A protein and the small-molecule ligand that binds it are described below.
Small molecule (SMILES): Nc1ccn([C@@H]2O[C@H](CO)[C@@H](O[P](=O)(O)OC[C@H]3O[C@@H](n4cnc5c(=O)nc(N)[nH]c54)[C@H](O)[C@@H]3O[P](=O)(O)OC[C@H]3O[C@@H](n4cnc5c(N)ncnc54)[C@H](O)[C@@H]3O[P](=O)(O)OC[C@H]3O[C@@H](n4cnc5c(=O)nc(N)[nH]c54)[C@H](O)[C@@H]3O[P](=O)(O)OC[C@H]3O[C@@H](n4cnc5c(N)ncnc54)[C@H](O)[C@@H]3O[P](=O)(O)OC[C@H]3O[C@@H](n4cnc5c(=O)nc(N)[nH]c54)[C@H](O)[C@@H]3O[P](=O)(O)OC[C@H]3O[C@@H](n4cnc5c(=O)nc(N)[nH]c54)[C@H](O)[C@@H]3O)[C@H]2O)c(=O)n1

Binding-site contacts:
Ligand atom O3' contacts residue ASP483 of chain 1.A at 3.0 Å (salt-bridge).
Ligand atom C5' contacts residue GLY478 of chain 1.B at 3.7 Å.
Ligand atom O3' contacts residue ASP485 of chain 1.A at 3.1 Å (salt-bridge).
Ligand atom C3' contacts residue ASP483 of chain 1.A at 3.8 Å.
Ligand atom O3' contacts residue GLN776 of chain 1.B at 3.0 Å (h-bond).
Ligand atom O3' contacts residue ASP481 of chain 1.A at 3.9 Å.
Ligand atom O5' contacts residue LYS987 of chain 1.B at 3.3 Å (salt-bridge).
Ligand atom C3' contacts residue MG1 of chain 1.O at 3.1 Å.
Ligand atom C5' contacts residue ARG476 of chain 1.B at 3.8 Å.
Ligand atom OP1 contacts residue GLN481 of chain 1.B at 3.8 Å.
Ligand atom C4' contacts residue ASP483 of chain 1.A at 3.5 Å.
Ligand atom C4' contacts residue HIS1097 of chain 1.B at 3.5 Å.
Ligand atom O2' contacts residue HIS1097 of chain 1.B at 3.8 Å.
Ligand atom C5' contacts residue GLN776 of chain 1.B at 3.8 Å.
Ligand atom O2' contacts residue ARG446 of chain 1.A at 2.9 Å (salt-bridge).
Ligand atom C4' contacts residue ARG476 of chain 1.B at 3.8 Å.
Ligand atom C5' contacts residue GLN481 of chain 1.B at 3.9 Å.
Ligand atom OP1 contacts residue LYS979 of chain 1.B at 2.7 Å (salt-bridge).
Ligand atom P contacts residue LYS987 of chain 1.B at 3.5 Å.
Ligand atom OP1 contacts residue LYS987 of chain 1.B at 2.8 Å (salt-bridge).
Ligand atom OP1 contacts residue GLN776 of chain 1.B at 3.0 Å (h-bond).
Ligand atom N2 contacts residue GLN447 of chain 1.A at 3.9 Å.
Ligand atom O4' contacts residue HIS1097 of chain 1.B at 3.8 Å.
Ligand atom C2' contacts residue MG1 of chain 1.O at 3.8 Å.
Ligand atom C5' contacts residue LYS987 of chain 1.B at 3.7 Å.
Ligand atom C3' contacts residue ASP485 of chain 1.A at 3.7 Å.
Ligand atom O3' contacts residue ARG476 of chain 1.B at 3.4 Å.
Ligand atom C4' contacts residue ASP485 of chain 1.A at 3.5 Å.
Ligand atom O3' contacts residue LYS979 of chain 1.B at 3.2 Å (salt-bridge).
Ligand atom OP1 contacts residue ARG476 of chain 1.B at 3.7 Å.
Ligand atom C4' contacts residue MG1 of chain 1.O at 3.7 Å.
Ligand atom P contacts residue LYS979 of chain 1.B at 3.5 Å.
Ligand atom N7 contacts residue GLN531 of chain 1.B at 3.6 Å.
Ligand atom O2' contacts residue ASP485 of chain 1.A at 3.4 Å (salt-bridge).
Ligand atom O3' contacts residue MG1 of chain 1.O at 1.9 Å.
Ligand atom C5' contacts residue HIS1097 of chain 1.B at 3.5 Å.
Ligand atom O3' contacts residue GLN481 of chain 1.B at 3.6 Å (h-bond).
Ligand atom O2' contacts residue MG1 of chain 1.O at 3.5 Å.
Ligand atom C5' contacts residue ASP483 of chain 1.A at 3.5 Å.
Ligand atom P contacts residue GLN776 of chain 1.B at 3.7 Å.

Sequence of chain 1.B:
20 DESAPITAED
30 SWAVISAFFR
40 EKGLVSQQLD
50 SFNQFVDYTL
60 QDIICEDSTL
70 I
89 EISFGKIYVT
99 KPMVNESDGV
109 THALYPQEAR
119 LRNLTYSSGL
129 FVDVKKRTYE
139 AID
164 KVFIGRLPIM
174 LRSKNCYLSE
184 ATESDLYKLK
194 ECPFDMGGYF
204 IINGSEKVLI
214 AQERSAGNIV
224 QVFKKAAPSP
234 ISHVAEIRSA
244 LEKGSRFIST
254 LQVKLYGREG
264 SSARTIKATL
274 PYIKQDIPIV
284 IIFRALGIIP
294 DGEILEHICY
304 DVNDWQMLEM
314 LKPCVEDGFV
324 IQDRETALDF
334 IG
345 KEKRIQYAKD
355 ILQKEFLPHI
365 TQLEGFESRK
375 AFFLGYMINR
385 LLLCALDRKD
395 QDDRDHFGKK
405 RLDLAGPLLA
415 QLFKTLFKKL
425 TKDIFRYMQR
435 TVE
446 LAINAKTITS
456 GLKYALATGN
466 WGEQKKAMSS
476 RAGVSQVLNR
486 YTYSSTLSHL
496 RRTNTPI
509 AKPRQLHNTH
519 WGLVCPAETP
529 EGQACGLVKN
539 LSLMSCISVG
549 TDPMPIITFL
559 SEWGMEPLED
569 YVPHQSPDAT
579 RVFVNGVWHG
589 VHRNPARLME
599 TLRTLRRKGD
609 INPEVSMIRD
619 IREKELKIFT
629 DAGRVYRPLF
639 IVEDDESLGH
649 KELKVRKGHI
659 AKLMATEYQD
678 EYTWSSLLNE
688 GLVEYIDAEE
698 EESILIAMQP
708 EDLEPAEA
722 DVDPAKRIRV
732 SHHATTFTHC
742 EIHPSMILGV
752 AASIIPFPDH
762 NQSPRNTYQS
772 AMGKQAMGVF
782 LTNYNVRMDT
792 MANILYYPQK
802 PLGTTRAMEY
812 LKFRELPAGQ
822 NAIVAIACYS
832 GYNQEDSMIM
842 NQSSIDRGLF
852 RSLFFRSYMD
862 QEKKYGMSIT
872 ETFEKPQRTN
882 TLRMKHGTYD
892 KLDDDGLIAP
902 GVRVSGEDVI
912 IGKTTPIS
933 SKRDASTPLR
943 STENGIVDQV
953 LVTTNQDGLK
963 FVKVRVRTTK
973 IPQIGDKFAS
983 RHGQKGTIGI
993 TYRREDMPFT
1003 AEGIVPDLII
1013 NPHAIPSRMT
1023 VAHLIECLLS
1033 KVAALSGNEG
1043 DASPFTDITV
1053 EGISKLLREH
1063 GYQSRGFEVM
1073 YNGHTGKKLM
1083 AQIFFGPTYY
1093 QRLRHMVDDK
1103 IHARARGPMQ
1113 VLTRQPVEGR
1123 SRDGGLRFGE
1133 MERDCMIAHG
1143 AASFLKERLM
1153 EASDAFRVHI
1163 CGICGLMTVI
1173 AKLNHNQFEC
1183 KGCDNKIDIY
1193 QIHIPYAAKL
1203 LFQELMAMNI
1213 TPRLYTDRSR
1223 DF

Sequence of chain 1.A:
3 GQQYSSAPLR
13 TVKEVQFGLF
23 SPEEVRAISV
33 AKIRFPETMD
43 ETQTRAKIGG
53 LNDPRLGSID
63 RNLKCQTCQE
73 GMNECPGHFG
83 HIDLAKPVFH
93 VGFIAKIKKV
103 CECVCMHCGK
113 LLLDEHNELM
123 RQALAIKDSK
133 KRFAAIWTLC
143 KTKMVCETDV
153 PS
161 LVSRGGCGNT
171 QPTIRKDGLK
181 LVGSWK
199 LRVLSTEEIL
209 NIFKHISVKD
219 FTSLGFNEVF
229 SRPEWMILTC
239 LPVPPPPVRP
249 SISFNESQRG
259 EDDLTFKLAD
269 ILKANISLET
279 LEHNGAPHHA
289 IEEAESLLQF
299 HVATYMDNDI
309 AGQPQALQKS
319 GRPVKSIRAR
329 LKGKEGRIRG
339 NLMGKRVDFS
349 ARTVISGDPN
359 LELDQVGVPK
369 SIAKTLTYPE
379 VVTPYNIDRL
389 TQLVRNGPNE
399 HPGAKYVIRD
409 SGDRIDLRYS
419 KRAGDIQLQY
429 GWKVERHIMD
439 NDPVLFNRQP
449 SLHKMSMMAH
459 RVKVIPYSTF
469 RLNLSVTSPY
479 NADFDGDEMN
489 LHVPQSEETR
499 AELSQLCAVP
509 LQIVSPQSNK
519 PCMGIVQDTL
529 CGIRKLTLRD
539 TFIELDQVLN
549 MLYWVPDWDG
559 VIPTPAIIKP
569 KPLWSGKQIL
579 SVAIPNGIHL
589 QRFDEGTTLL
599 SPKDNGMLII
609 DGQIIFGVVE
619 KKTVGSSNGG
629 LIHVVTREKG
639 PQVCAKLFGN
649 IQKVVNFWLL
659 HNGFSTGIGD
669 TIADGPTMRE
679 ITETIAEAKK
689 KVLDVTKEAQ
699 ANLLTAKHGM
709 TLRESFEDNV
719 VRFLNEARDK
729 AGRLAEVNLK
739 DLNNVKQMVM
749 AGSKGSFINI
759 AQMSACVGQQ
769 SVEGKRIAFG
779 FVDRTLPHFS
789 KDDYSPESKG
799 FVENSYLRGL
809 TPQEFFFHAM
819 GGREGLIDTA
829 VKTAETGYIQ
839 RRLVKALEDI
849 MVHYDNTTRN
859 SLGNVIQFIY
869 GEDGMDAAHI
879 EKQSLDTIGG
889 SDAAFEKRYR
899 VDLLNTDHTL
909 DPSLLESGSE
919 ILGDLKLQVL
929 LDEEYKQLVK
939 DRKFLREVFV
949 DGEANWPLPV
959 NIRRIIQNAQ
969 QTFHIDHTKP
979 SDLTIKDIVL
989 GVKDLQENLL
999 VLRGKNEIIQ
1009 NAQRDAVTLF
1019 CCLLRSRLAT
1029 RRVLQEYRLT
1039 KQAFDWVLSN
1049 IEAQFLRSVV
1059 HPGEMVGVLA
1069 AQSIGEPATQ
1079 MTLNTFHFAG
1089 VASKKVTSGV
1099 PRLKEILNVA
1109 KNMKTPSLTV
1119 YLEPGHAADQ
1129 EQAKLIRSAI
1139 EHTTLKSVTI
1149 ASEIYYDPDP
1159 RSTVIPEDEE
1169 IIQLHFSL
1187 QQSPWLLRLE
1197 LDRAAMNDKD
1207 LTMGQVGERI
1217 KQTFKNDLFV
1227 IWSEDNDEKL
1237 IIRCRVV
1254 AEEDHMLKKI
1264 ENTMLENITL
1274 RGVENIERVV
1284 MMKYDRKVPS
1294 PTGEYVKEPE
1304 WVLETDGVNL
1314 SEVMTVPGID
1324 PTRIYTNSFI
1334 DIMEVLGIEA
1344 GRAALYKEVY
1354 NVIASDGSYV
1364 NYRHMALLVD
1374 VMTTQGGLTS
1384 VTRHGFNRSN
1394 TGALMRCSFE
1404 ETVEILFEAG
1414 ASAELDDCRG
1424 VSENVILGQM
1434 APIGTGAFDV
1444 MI